This protein binds this small molecule.
Small molecule (SMILES): CC(=O)N[C@@H]1[C@@H](O)[C@H](O[C@@H]2O[C@H](CO[C@]3(C(=O)O)C[C@H](O)[C@@H](NC(C)=O)[C@H]([C@H](O)[C@H](O)CO)O3)[C@H](O)[C@H](O)[C@H]2O)[C@@H](CO)O[C@H]1O

Sequence of chain 36.C:
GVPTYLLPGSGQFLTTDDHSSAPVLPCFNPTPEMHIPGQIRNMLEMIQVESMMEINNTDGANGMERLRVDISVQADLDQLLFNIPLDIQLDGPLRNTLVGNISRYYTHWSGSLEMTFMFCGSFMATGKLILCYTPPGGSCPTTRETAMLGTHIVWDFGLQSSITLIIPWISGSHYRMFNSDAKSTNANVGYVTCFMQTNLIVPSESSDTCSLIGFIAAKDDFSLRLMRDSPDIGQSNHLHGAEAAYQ

Sequence of chain 36.A:
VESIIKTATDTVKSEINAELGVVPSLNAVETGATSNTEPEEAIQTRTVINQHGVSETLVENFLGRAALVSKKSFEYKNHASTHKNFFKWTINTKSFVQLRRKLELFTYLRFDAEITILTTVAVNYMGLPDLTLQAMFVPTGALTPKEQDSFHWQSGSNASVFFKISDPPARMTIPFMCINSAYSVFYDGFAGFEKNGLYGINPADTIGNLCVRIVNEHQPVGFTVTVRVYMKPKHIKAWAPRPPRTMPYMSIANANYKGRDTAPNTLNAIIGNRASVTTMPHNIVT

Binding-site contacts:
Ligand atom C5 contacts residue ASN275 of chain 36.A at 3.5 Å.
Ligand atom O4 contacts residue ASN275 of chain 36.A at 3.0 Å (h-bond).
Ligand atom C3 contacts residue ARG95 of chain 36.C at 3.9 Å.
Ligand atom C3 contacts residue ASP232 of chain 36.C at 4.1 Å.
Ligand atom C1 contacts residue ARG104 of chain 36.C at 3.7 Å.
Ligand atom O10 contacts residue ASN275 of chain 36.A at 2.9 Å (h-bond).
Ligand atom C5 contacts residue PRO231 of chain 36.C at 3.6 Å (hydrophobic).
Ligand atom N5 contacts residue PRO231 of chain 36.C at 2.9 Å (h-bond).
Ligand atom C3 contacts residue PRO274 of chain 36.A at 4.1 Å (hydrophobic).
Ligand atom O4 contacts residue ASP232 of chain 36.C at 2.8 Å (salt-bridge).
Ligand atom C4 contacts residue ASP91 of chain 36.C at 3.3 Å.
Ligand atom C4 contacts residue ASP232 of chain 36.C at 3.5 Å.
Ligand atom C5 contacts residue PRO274 of chain 36.A at 3.9 Å (hydrophobic).
Ligand atom C3 contacts residue ARG104 of chain 36.C at 3.9 Å.
Ligand atom O1B contacts residue ARG104 of chain 36.C at 2.8 Å (salt-bridge).
Ligand atom C11 contacts residue PRO231 of chain 36.C at 4.0 Å (hydrophobic).
Ligand atom C11 contacts residue ILE233 of chain 36.C at 3.8 Å (hydrophobic).
Ligand atom C3 contacts residue PRO274 of chain 36.A at 3.8 Å (hydrophobic).
Ligand atom O7 contacts residue SER180 of chain 36.C at 3.7 Å.
Ligand atom C6 contacts residue PRO231 of chain 36.C at 4.0 Å (hydrophobic).
Ligand atom C10 contacts residue PRO231 of chain 36.C at 3.9 Å (hydrophobic).
Ligand atom O10 contacts residue ARG270 of chain 36.A at 4.0 Å.
Ligand atom O3 contacts residue PRO274 of chain 36.A at 3.9 Å.
Ligand atom O3 contacts residue ASP91 of chain 36.C at 4.0 Å.
Ligand atom O6 contacts residue PRO274 of chain 36.A at 3.7 Å.
Ligand atom O4 contacts residue PRO231 of chain 36.C at 3.8 Å.
Ligand atom C11 contacts residue GLY234 of chain 36.C at 3.9 Å.
Ligand atom O4 contacts residue ARG95 of chain 36.C at 3.6 Å.
Ligand atom O4 contacts residue ASP91 of chain 36.C at 2.8 Å (salt-bridge).
Ligand atom O3 contacts residue GLY282 of chain 36.A at 3.4 Å.
Ligand atom O6 contacts residue ASP91 of chain 36.C at 3.3 Å.
Ligand atom O7 contacts residue PRO274 of chain 36.A at 3.4 Å.
Ligand atom C4 contacts residue PRO231 of chain 36.C at 3.4 Å (hydrophobic).
Ligand atom C4 contacts residue ASN275 of chain 36.A at 3.8 Å.
Ligand atom C11 contacts residue ASP232 of chain 36.C at 3.8 Å.
Ligand atom C10 contacts residue ASN275 of chain 36.A at 3.2 Å.
Ligand atom C4 contacts residue PRO274 of chain 36.A at 4.0 Å (hydrophobic).
Ligand atom C6 contacts residue ASP91 of chain 36.C at 3.9 Å.
Ligand atom C4 contacts residue ARG104 of chain 36.C at 4.0 Å.
Ligand atom N5 contacts residue ASN275 of chain 36.A at 3.5 Å (h-bond).